Binding-site contacts:
Ligand atom C11 contacts residue ALA242 of chain 1.A at 3.6 Å (hydrophobic).
Ligand atom C8 contacts residue TYR258 of chain 1.A at 3.7 Å (hydrophobic).
Ligand atom O25 contacts residue SER194 of chain 1.A at 3.5 Å (h-bond).
Ligand atom O27 contacts residue GLY289 of chain 1.A at 3.5 Å.
Ligand atom C16 contacts residue ARG101 of chain 1.A at 3.7 Å.
Ligand atom O27 contacts residue GLY50 of chain 1.A at 3.1 Å (h-bond).
Ligand atom C19 contacts residue TYR211 of chain 1.A at 3.6 Å (hydrophobic).
Ligand atom O42 contacts residue ARG101 of chain 1.A at 3.6 Å.
Ligand atom O45 contacts residue PHE263 of chain 1.A at 3.2 Å.
Ligand atom C3 contacts residue PHE263 of chain 1.A at 3.5 Å (hydrophobic).
Ligand atom O25 contacts residue ARG101 of chain 1.A at 3.6 Å (salt-bridge).
Ligand atom O24 contacts residue ARG169 of chain 1.A at 2.8 Å (salt-bridge).
Ligand atom C3 contacts residue TYR258 of chain 1.A at 3.7 Å (hydrophobic).
Ligand atom C22 contacts residue ARG101 of chain 1.A at 3.5 Å.
Ligand atom C10 contacts residue ARG101 of chain 1.A at 3.5 Å.
Ligand atom C19 contacts residue SER194 of chain 1.A at 3.3 Å.
Ligand atom C29 contacts residue TYR20 of chain 1.A at 3.7 Å (hydrophobic).
Ligand atom C20 contacts residue SER194 of chain 1.A at 3.5 Å.
Ligand atom C4 contacts residue TYR258 of chain 1.A at 3.8 Å (hydrophobic).
Ligand atom C6 contacts residue TYR258 of chain 1.A at 3.7 Å (hydrophobic).
Ligand atom O45 contacts residue TYR20 of chain 1.A at 3.7 Å.
Ligand atom O34 contacts residue TYR20 of chain 1.A at 3.5 Å.
Ligand atom N2 contacts residue TYR258 of chain 1.A at 3.6 Å.
Ligand atom C14 contacts residue ARG101 of chain 1.A at 3.5 Å.
Ligand atom C20 contacts residue TYR211 of chain 1.A at 3.7 Å (hydrophobic).
Ligand atom C16 contacts residue ALA242 of chain 1.A at 3.7 Å (hydrophobic).
Ligand atom C21 contacts residue SER194 of chain 1.A at 3.5 Å.
Ligand atom C30 contacts residue TYR20 of chain 1.A at 3.6 Å (hydrophobic).
Ligand atom C37 contacts residue ASN68 of chain 1.A at 3.4 Å.
Ligand atom C13 contacts residue ALA242 of chain 1.A at 3.7 Å (hydrophobic).
Ligand atom C13 contacts residue GLY50 of chain 1.A at 3.7 Å.
Ligand atom O24 contacts residue SER194 of chain 1.A at 2.9 Å (h-bond).
Ligand atom C15 contacts residue ARG101 of chain 1.A at 3.5 Å.
Ligand atom C13 contacts residue GLY289 of chain 1.A at 3.7 Å.
Ligand atom O27 contacts residue SER49 of chain 1.A at 3.5 Å.
Ligand atom C12 contacts residue ALA242 of chain 1.A at 3.6 Å (hydrophobic).
Ligand atom O45 contacts residue SER288 of chain 1.A at 2.8 Å (h-bond).
Ligand atom C13 contacts residue ARG101 of chain 1.A at 3.7 Å.
Ligand atom C23 contacts residue SER194 of chain 1.A at 3.0 Å.
Ligand atom O25 contacts residue ILE147 of chain 1.A at 3.4 Å.

A small-molecule ligand and the protein it binds are described below.
Small molecule (SMILES): CC(=O)N1CCC[C@H]1C(=O)N[C@@H]1COC(=O)c2cccc(-c3cccc(C(=O)O)c3)c2CSC[C@H](C(=O)N(C)C)NC1=O

Sequence of chain 1.A:
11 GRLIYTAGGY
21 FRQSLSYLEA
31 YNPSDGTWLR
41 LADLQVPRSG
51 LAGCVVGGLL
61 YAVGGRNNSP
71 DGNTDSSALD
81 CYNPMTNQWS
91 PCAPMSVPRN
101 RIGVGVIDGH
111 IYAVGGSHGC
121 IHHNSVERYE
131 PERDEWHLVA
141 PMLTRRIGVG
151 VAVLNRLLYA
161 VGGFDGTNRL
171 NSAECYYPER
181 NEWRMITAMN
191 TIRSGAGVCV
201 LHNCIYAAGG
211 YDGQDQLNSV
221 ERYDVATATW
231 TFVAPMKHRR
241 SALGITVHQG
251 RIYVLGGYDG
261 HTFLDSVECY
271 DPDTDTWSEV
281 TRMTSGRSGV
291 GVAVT